Binding-site contacts:
Ligand atom O2 contacts residue GOL1 of chain 1.J at 3.0 Å (h-bond).
Ligand atom O2 contacts residue ARG86 of chain 1.B at 3.0 Å (salt-bridge).
Ligand atom C2 contacts residue ILE124 of chain 1.B at 3.7 Å (hydrophobic).
Ligand atom O1 contacts residue GOL1 of chain 1.J at 3.6 Å.
Ligand atom C4 contacts residue SER87 of chain 1.B at 2.8 Å.
Ligand atom C2 contacts residue ALA90 of chain 1.B at 3.6 Å (hydrophobic).
Ligand atom C7 contacts residue TYR125 of chain 1.B at 4.1 Å (hydrophobic).
Ligand atom O1 contacts residue ILE124 of chain 1.B at 3.5 Å (h-bond).
Ligand atom C5 contacts residue SER87 of chain 1.B at 3.5 Å.
Ligand atom C8 contacts residue LYS165 of chain 1.B at 4.0 Å.
Ligand atom C5 contacts residue CYS83 of chain 1.B at 3.0 Å (hydrophobic).
Ligand atom C8 contacts residue MET162 of chain 1.B at 3.5 Å (hydrophobic).
Ligand atom C2 contacts residue ARG86 of chain 1.B at 3.7 Å.
Ligand atom O1 contacts residue MET127 of chain 1.B at 4.0 Å.
Ligand atom O2 contacts residue LEU131 of chain 1.B at 3.9 Å.
Ligand atom C4 contacts residue CYS83 of chain 1.B at 4.1 Å (hydrophobic).
Ligand atom C8 contacts residue TYR125 of chain 1.B at 3.0 Å (hydrophobic).
Ligand atom C3 contacts residue ILE124 of chain 1.B at 4.2 Å (hydrophobic).
Ligand atom C6 contacts residue SER87 of chain 1.B at 3.8 Å.
Ligand atom C6 contacts residue TYR125 of chain 1.B at 4.0 Å (hydrophobic).
Ligand atom C8 contacts residue HIS247 of chain 1.B at 3.8 Å.
Ligand atom C7 contacts residue CYS83 of chain 1.B at 2.6 Å (hydrophobic).
Ligand atom C9 contacts residue MET162 of chain 1.B at 2.9 Å (hydrophobic).
Ligand atom C9 contacts residue TYR125 of chain 1.B at 4.0 Å (hydrophobic).
Ligand atom C3 contacts residue SER87 of chain 1.B at 4.1 Å.
Ligand atom C7 contacts residue MET162 of chain 1.B at 3.8 Å (hydrophobic).
Ligand atom C9 contacts residue HIS247 of chain 1.B at 2.8 Å.
Ligand atom C1 contacts residue GOL1 of chain 1.J at 3.6 Å.
Ligand atom C6 contacts residue ILE124 of chain 1.B at 3.8 Å (hydrophobic).
Ligand atom C8 contacts residue CYS83 of chain 1.B at 4.0 Å (hydrophobic).
Ligand atom C6 contacts residue LEU128 of chain 1.B at 3.9 Å (hydrophobic).
Ligand atom C4 contacts residue ILE124 of chain 1.B at 3.6 Å (hydrophobic).
Ligand atom C3 contacts residue ARG86 of chain 1.B at 3.3 Å.
Ligand atom C7 contacts residue SER87 of chain 1.B at 4.0 Å.
Ligand atom C4 contacts residue ARG86 of chain 1.B at 4.1 Å.
Ligand atom C1 contacts residue ARG86 of chain 1.B at 3.6 Å.
Ligand atom C9 contacts residue PHE161 of chain 1.B at 3.7 Å (hydrophobic).
Ligand atom O1 contacts residue LEU128 of chain 1.B at 3.9 Å.
Ligand atom C6 contacts residue CYS83 of chain 1.B at 3.4 Å (hydrophobic).
Ligand atom C9 contacts residue LYS165 of chain 1.B at 3.7 Å.

A protein and the small-molecule ligand that binds it are described below.
Small molecule (SMILES): CCCCCCCCC(=O)O

Sequence of chain 1.B:
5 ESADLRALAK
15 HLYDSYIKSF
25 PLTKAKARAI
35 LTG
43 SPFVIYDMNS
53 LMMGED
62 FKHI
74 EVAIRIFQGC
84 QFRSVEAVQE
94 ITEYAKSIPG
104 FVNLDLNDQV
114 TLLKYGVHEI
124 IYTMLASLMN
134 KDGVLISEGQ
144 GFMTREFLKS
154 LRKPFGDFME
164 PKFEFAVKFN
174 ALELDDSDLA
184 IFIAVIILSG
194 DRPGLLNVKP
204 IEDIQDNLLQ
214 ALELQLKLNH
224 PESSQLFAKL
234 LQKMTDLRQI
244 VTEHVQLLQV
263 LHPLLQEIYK